This small molecule binds to this protein.
Small molecule (SMILES): CCN1C(=O)CC(=O)N(CC)C1=S

Sequence of chain 1.B:
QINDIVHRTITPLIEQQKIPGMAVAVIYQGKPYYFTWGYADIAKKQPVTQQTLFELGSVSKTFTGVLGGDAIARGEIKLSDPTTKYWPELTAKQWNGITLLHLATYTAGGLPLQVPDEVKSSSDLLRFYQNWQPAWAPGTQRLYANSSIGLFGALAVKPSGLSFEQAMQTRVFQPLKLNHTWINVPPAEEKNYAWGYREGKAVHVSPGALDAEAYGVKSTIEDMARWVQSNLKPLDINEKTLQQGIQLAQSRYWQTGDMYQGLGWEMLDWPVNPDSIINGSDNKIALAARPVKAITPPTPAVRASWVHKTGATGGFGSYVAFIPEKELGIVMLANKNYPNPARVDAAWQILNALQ

Binding-site contacts:
Ligand atom C12 contacts residue ILE288 of chain 1.B at 3.7 Å (hydrophobic).
Ligand atom C06 contacts residue ILE288 of chain 1.B at 4.0 Å (hydrophobic).
Ligand atom C02 contacts residue ARG293 of chain 1.B at 3.7 Å.
Ligand atom C10 contacts residue ALA291 of chain 1.B at 4.1 Å (hydrophobic).
Ligand atom C10 contacts residue LYS287 of chain 1.B at 4.0 Å.
Ligand atom S13 contacts residue ARG293 of chain 1.B at 3.5 Å (salt-bridge).
Ligand atom C01 contacts residue ARG293 of chain 1.B at 3.3 Å.
Ligand atom O08 contacts residue LYS287 of chain 1.B at 4.0 Å.
Ligand atom C01 contacts residue ILE288 of chain 1.B at 3.7 Å (hydrophobic).
Ligand atom C06 contacts residue LYS287 of chain 1.B at 4.5 Å.
Ligand atom S13 contacts residue ILE288 of chain 1.B at 4.3 Å.
Ligand atom C02 contacts residue ILE288 of chain 1.B at 4.3 Å (hydrophobic).
Ligand atom C04 contacts residue ILE288 of chain 1.B at 3.8 Å (hydrophobic).
Ligand atom O05 contacts residue ILE288 of chain 1.B at 4.1 Å.
Ligand atom C10 contacts residue ILE288 of chain 1.B at 4.3 Å (hydrophobic).
Ligand atom C11 contacts residue ALA291 of chain 1.B at 4.5 Å (hydrophobic).
Ligand atom N09 contacts residue ILE288 of chain 1.B at 3.8 Å.
Ligand atom N03 contacts residue ILE288 of chain 1.B at 3.9 Å.
Ligand atom C07 contacts residue LYS287 of chain 1.B at 4.4 Å.
Ligand atom C07 contacts residue ILE288 of chain 1.B at 4.0 Å (hydrophobic).